Binding-site contacts:
Ligand atom C6 contacts residue LYS20 of chain 1.B at 3.5 Å.
Ligand atom C1 contacts residue LYS21 of chain 1.B at 3.5 Å.
Ligand atom C2 contacts residue LYS21 of chain 1.B at 3.6 Å.
Ligand atom C2 contacts residue PRO22 of chain 1.B at 4.4 Å (hydrophobic).
Ligand atom C7 contacts residue GLN67 of chain 1.H at 4.2 Å.
Ligand atom C6 contacts residue ARG19 of chain 1.B at 3.7 Å.
Ligand atom C5 contacts residue LYS21 of chain 1.B at 3.6 Å.
Ligand atom C7 contacts residue LYS21 of chain 1.B at 3.7 Å.
Ligand atom C5 contacts residue MET18 of chain 1.B at 3.6 Å (hydrophobic).
Ligand atom BR4 contacts residue THR11 of chain 1.B at 4.0 Å.
Ligand atom C3 contacts residue LYS21 of chain 1.B at 3.8 Å.
Ligand atom C3 contacts residue PRO22 of chain 1.B at 3.6 Å (hydrophobic).
Ligand atom C5 contacts residue LYS20 of chain 1.B at 3.3 Å.
Ligand atom BR4 contacts residue LEU15 of chain 1.B at 3.7 Å.
Ligand atom C1 contacts residue LYS20 of chain 1.B at 4.2 Å.
Ligand atom BR4 contacts residue PRO22 of chain 1.B at 3.8 Å.
Ligand atom BR4 contacts residue ALA16 of chain 1.B at 3.8 Å.
Ligand atom C2 contacts residue ARG10 of chain 1.B at 4.4 Å.
Ligand atom C4 contacts residue LYS21 of chain 1.B at 3.9 Å.
Ligand atom C4 contacts residue PRO22 of chain 1.B at 3.6 Å (hydrophobic).
Ligand atom O2 contacts residue GLN67 of chain 1.H at 4.5 Å.
Ligand atom C4 contacts residue MET18 of chain 1.B at 4.2 Å (hydrophobic).
Ligand atom O2 contacts residue LYS21 of chain 1.B at 4.3 Å.
Ligand atom O1 contacts residue LYS21 of chain 1.B at 3.8 Å.
Ligand atom BR4 contacts residue MET18 of chain 1.B at 3.8 Å.
Ligand atom C5 contacts residue PRO22 of chain 1.B at 4.4 Å (hydrophobic).
Ligand atom O1 contacts residue GLN67 of chain 1.H at 3.2 Å (h-bond).
Ligand atom BR4 contacts residue LYS20 of chain 1.B at 4.2 Å.
Ligand atom C4 contacts residue LYS20 of chain 1.B at 3.7 Å.
Ligand atom C3 contacts residue ARG10 of chain 1.B at 4.3 Å.
Ligand atom C6 contacts residue LYS21 of chain 1.B at 3.3 Å.
Ligand atom C5 contacts residue ARG19 of chain 1.B at 3.8 Å.

Sequence of chain 1.B:
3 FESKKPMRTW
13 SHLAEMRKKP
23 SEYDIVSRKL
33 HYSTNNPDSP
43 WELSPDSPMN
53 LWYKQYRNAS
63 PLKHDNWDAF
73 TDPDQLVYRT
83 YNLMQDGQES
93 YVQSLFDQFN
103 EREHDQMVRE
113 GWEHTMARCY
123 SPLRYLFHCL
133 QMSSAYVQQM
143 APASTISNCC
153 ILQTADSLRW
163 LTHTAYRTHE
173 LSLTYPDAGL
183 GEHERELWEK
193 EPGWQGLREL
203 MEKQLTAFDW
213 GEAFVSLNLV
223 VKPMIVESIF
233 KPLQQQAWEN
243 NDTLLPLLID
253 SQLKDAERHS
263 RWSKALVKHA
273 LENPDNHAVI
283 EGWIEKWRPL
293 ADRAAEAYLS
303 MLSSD

The protein below binds the small molecule below.
Small molecule (SMILES): O=C(O)c1ccc(Br)cc1

Sequence of chain 1.H:
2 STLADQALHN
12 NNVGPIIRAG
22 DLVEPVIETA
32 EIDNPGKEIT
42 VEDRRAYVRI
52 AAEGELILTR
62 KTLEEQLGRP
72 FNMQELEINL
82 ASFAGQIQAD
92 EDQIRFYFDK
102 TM